The protein below binds the small molecule below.
Small molecule (SMILES): Cc1c(CN(C)C(=O)/C=C/c2cnc3c(c2)CC[C@H](N)C(=O)N3)oc2ccccc12

Binding-site contacts:
Ligand atom C18 contacts residue TYR160 of chain 2.A at 3.6 Å (hydrophobic).
Ligand atom C20 contacts residue PRO158 of chain 2.A at 3.6 Å (hydrophobic).
Ligand atom C2 contacts residue ALA200 of chain 2.A at 3.8 Å (hydrophobic).
Ligand atom C21 contacts residue ASN159 of chain 2.A at 3.6 Å.
Ligand atom C12 contacts residue ALA200 of chain 2.A at 3.3 Å (hydrophobic).
Ligand atom C9 contacts residue SER202 of chain 2.A at 3.6 Å.
Ligand atom N2 contacts residue ALA99 of chain 2.A at 2.8 Å (h-bond).
Ligand atom C21 contacts residue ILE204 of chain 2.A at 3.6 Å (hydrophobic).
Ligand atom C19 contacts residue MET210 of chain 2.A at 3.6 Å (hydrophobic).
Ligand atom C5 contacts residue PHE98 of chain 2.A at 3.5 Å (hydrophobic).
Ligand atom O3 contacts residue ALA200 of chain 2.A at 3.7 Å.
Ligand atom C17 contacts residue TYR150 of chain 2.A at 3.7 Å (hydrophobic).
Ligand atom C22 contacts residue ILE204 of chain 2.A at 3.5 Å (hydrophobic).
Ligand atom C16 contacts residue PHE207 of chain 2.A at 3.8 Å (hydrophobic).
Ligand atom N4 contacts residue NAD1 of chain 2.C at 3.5 Å.
Ligand atom C6 contacts residue ALA99 of chain 2.A at 3.4 Å (hydrophobic).
Ligand atom O1 contacts residue TYR160 of chain 2.A at 2.6 Å (h-bond).
Ligand atom C13 contacts residue TYR150 of chain 2.A at 3.5 Å (hydrophobic).
Ligand atom O1 contacts residue NAD1 of chain 2.C at 2.6 Å (h-bond).
Ligand atom O3 contacts residue TYR160 of chain 2.A at 3.8 Å.
Ligand atom C17 contacts residue PHE207 of chain 2.A at 3.8 Å (hydrophobic).
Ligand atom C21 contacts residue TYR160 of chain 2.A at 3.6 Å (hydrophobic).
Ligand atom N1 contacts residue PHE98 of chain 2.A at 3.4 Å.
Ligand atom C1 contacts residue TYR160 of chain 2.A at 3.5 Å (hydrophobic).
Ligand atom C13 contacts residue TYR160 of chain 2.A at 3.7 Å (hydrophobic).
Ligand atom C14 contacts residue ALA200 of chain 2.A at 3.8 Å (hydrophobic).
Ligand atom C22 contacts residue TYR160 of chain 2.A at 3.6 Å (hydrophobic).
Ligand atom C20 contacts residue TYR160 of chain 2.A at 3.6 Å (hydrophobic).
Ligand atom C14 contacts residue NAD1 of chain 2.C at 3.4 Å.
Ligand atom C10 contacts residue SER202 of chain 2.A at 3.6 Å.
Ligand atom C5 contacts residue ALA99 of chain 2.A at 3.5 Å (hydrophobic).
Ligand atom C6 contacts residue LEU104 of chain 2.A at 3.7 Å (hydrophobic).
Ligand atom C23 contacts residue TYR160 of chain 2.A at 3.4 Å (hydrophobic).
Ligand atom C1 contacts residue NAD1 of chain 2.C at 3.5 Å.
Ligand atom C13 contacts residue NAD1 of chain 2.C at 3.2 Å.
Ligand atom C11 contacts residue LEU104 of chain 2.A at 3.7 Å (hydrophobic).
Ligand atom N1 contacts residue ALA99 of chain 2.A at 3.0 Å (h-bond).
Ligand atom N4 contacts residue TYR160 of chain 2.A at 3.8 Å.
Ligand atom O2 contacts residue PHE98 of chain 2.A at 3.5 Å.
Ligand atom C7 contacts residue PHE98 of chain 2.A at 3.8 Å (hydrophobic).

Sequence of chain 2.A:
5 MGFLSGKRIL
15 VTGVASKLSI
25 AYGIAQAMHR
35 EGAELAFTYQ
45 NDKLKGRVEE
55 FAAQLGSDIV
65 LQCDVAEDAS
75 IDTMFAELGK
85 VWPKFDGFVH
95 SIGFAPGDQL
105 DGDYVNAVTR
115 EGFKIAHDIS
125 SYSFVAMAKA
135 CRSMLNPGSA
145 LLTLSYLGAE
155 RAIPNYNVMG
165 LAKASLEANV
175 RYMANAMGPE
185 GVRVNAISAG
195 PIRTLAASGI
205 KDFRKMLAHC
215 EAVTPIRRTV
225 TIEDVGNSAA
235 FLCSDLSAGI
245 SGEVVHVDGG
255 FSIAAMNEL